Sequence of chain 1.A:
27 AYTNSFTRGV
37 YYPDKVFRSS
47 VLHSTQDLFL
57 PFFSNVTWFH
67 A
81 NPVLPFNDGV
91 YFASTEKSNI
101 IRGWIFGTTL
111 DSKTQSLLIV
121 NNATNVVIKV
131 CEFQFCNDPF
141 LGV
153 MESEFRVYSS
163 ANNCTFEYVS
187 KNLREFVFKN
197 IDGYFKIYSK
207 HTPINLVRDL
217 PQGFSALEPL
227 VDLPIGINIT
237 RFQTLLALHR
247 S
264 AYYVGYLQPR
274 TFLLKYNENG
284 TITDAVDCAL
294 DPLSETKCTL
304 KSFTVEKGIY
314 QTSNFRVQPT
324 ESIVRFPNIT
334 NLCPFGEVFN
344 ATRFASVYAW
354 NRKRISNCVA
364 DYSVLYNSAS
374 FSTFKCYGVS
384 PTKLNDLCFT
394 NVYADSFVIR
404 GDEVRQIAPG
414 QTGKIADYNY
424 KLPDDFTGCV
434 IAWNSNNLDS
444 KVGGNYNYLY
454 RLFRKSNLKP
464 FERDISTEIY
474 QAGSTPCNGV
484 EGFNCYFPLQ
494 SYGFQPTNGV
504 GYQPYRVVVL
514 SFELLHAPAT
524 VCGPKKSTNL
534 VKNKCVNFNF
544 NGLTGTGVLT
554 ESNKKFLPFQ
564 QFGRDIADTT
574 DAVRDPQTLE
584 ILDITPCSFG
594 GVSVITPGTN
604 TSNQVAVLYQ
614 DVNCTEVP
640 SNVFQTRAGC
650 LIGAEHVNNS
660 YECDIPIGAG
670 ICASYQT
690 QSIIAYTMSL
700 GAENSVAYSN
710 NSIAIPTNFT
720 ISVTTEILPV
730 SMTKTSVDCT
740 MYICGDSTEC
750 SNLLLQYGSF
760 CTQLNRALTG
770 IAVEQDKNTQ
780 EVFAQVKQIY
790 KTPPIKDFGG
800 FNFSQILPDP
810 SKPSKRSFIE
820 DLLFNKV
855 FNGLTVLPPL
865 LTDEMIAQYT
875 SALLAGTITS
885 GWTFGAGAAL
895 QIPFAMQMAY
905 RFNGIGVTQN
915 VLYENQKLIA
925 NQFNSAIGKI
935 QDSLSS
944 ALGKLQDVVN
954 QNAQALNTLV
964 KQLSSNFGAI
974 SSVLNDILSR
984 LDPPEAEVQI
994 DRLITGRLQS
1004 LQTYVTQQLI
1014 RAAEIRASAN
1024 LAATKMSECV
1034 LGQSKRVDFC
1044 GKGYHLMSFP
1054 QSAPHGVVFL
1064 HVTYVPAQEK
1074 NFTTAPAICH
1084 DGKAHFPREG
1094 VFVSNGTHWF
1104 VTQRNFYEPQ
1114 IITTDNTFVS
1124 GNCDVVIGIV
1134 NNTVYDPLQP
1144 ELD

Binding-site contacts:
Ligand atom C6 contacts residue GLN926 of chain 1.A at 4.4 Å.
Ligand atom C4 contacts residue ASN717 of chain 1.A at 4.2 Å.
Ligand atom N2 contacts residue ASN717 of chain 1.A at 3.0 Å (h-bond).
Ligand atom C8 contacts residue GLN926 of chain 1.A at 4.4 Å.
Ligand atom C1 contacts residue ASN717 of chain 1.A at 1.4 Å.
Ligand atom O5 contacts residue ASN717 of chain 1.A at 2.3 Å (h-bond).
Ligand atom C2 contacts residue ASN717 of chain 1.A at 2.5 Å.
Ligand atom O6 contacts residue GLN926 of chain 1.A at 3.2 Å (h-bond).
Ligand atom N2 contacts residue LEU922 of chain 1.A at 4.4 Å.
Ligand atom O7 contacts residue GLN1071 of chain 1.A at 3.6 Å (h-bond).
Ligand atom O5 contacts residue GLN1071 of chain 1.A at 4.1 Å.
Ligand atom O4 contacts residue LEU922 of chain 1.A at 4.1 Å.
Ligand atom O6 contacts residue LEU922 of chain 1.A at 4.5 Å.
Ligand atom O7 contacts residue LEU922 of chain 1.A at 3.8 Å.
Ligand atom O7 contacts residue ASN717 of chain 1.A at 3.6 Å.
Ligand atom C5 contacts residue LEU922 of chain 1.A at 4.0 Å (hydrophobic).
Ligand atom C7 contacts residue LEU922 of chain 1.A at 3.7 Å (hydrophobic).
Ligand atom C3 contacts residue ASN717 of chain 1.A at 3.8 Å.
Ligand atom C5 contacts residue ASN717 of chain 1.A at 3.6 Å.
Ligand atom C8 contacts residue LEU922 of chain 1.A at 3.7 Å (hydrophobic).
Ligand atom C1 contacts residue GLN1071 of chain 1.A at 4.3 Å.
Ligand atom C7 contacts residue ASN717 of chain 1.A at 3.5 Å.

This small molecule binds to this protein.
Small molecule (SMILES): CC(=O)N[C@H]1[C@H](O[C@H]2[C@H](O)[C@@H](NC(C)=O)CO[C@@H]2CO)O[C@H](CO)[C@@H](O)[C@@H]1O